Sequence of chain 1.A:
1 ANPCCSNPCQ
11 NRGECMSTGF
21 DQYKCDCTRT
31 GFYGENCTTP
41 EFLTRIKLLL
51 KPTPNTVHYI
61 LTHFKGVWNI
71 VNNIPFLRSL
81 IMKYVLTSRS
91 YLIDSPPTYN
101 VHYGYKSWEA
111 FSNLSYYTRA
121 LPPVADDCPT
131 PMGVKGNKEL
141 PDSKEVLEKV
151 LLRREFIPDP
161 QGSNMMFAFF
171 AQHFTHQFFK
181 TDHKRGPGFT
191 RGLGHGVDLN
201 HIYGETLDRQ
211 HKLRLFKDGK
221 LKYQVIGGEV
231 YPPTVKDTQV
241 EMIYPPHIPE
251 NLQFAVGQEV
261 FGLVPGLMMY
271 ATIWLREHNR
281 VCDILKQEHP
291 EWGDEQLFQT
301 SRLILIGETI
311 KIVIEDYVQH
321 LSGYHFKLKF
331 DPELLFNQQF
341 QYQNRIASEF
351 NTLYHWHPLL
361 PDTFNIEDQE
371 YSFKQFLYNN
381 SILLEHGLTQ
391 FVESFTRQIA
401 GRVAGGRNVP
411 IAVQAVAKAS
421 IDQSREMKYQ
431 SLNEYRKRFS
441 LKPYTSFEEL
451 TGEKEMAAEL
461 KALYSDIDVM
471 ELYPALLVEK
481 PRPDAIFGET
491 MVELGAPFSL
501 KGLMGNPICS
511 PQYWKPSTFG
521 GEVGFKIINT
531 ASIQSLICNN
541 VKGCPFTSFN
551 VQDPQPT

The small molecule below binds the protein below.
Small molecule (SMILES): CCCCCCNC(=O)Oc1cccc(-c2ccc([C@H](C)C(=O)O)cc2F)c1

Binding-site contacts:
Ligand atom O19 contacts residue TYR354 of chain 1.A at 2.9 Å (h-bond).
Ligand atom C02 contacts residue VAL318 of chain 1.A at 3.5 Å (hydrophobic).
Ligand atom C26 contacts residue PHE178 of chain 1.A at 3.6 Å (hydrophobic).
Ligand atom C07 contacts residue SER499 of chain 1.A at 3.4 Å.
Ligand atom O21 contacts residue TYR354 of chain 1.A at 2.5 Å (h-bond).
Ligand atom C20 contacts residue TYR354 of chain 1.A at 3.0 Å (hydrophobic).
Ligand atom C28 contacts residue GLY502 of chain 1.A at 3.7 Å.
Ligand atom C25 contacts residue SER499 of chain 1.A at 3.4 Å.
Ligand atom C20 contacts residue TYR317 of chain 1.A at 3.8 Å (hydrophobic).
Ligand atom C12 contacts residue ALA496 of chain 1.A at 3.6 Å (hydrophobic).
Ligand atom O21 contacts residue TYR317 of chain 1.A at 3.1 Å.
Ligand atom C24 contacts residue SER499 of chain 1.A at 3.7 Å.
Ligand atom C14 contacts residue TYR324 of chain 1.A at 3.5 Å (hydrophobic).
Ligand atom O15 contacts residue ARG89 of chain 1.A at 3.0 Å (salt-bridge).
Ligand atom O15 contacts residue TYR324 of chain 1.A at 2.6 Å (h-bond).
Ligand atom C11 contacts residue GLY495 of chain 1.A at 3.5 Å.
Ligand atom C13 contacts residue TYR324 of chain 1.A at 3.4 Å (hydrophobic).
Ligand atom O17 contacts residue VAL85 of chain 1.A at 3.8 Å.
Ligand atom C02 contacts residue ALA496 of chain 1.A at 3.6 Å (hydrophobic).
Ligand atom C28 contacts residue ILE346 of chain 1.A at 3.7 Å (hydrophobic).
Ligand atom C12 contacts residue GLY495 of chain 1.A at 3.5 Å.
Ligand atom C25 contacts residue LEU503 of chain 1.A at 3.7 Å (hydrophobic).
Ligand atom C10 contacts residue TRP356 of chain 1.A at 3.7 Å (hydrophobic).
Ligand atom O17 contacts residue ARG89 of chain 1.A at 3.2 Å (salt-bridge).
Ligand atom C27 contacts residue GLY502 of chain 1.A at 3.6 Å.
Ligand atom C01 contacts residue ALA496 of chain 1.A at 3.6 Å (hydrophobic).
Ligand atom C20 contacts residue SER499 of chain 1.A at 3.6 Å.
Ligand atom C14 contacts residue ARG89 of chain 1.A at 3.7 Å.
Ligand atom C05 contacts residue LEU321 of chain 1.A at 3.5 Å (hydrophobic).
Ligand atom O17 contacts residue ALA496 of chain 1.A at 3.6 Å.
Ligand atom C01 contacts residue VAL318 of chain 1.A at 3.7 Å (hydrophobic).
Ligand atom C04 contacts residue VAL492 of chain 1.A at 3.7 Å (hydrophobic).
Ligand atom F18 contacts residue ALA496 of chain 1.A at 3.6 Å.
Ligand atom N22 contacts residue SER499 of chain 1.A at 2.6 Å (h-bond).
Ligand atom C26 contacts residue PHE350 of chain 1.A at 3.8 Å (hydrophobic).
Ligand atom C23 contacts residue SER499 of chain 1.A at 3.4 Å.
Ligand atom C08 contacts residue SER499 of chain 1.A at 3.8 Å.
Ligand atom C24 contacts residue PHE174 of chain 1.A at 3.7 Å (hydrophobic).
Ligand atom F18 contacts residue SER499 of chain 1.A at 3.0 Å.
Ligand atom C09 contacts residue SER499 of chain 1.A at 3.4 Å.